Sequence of chain 1.C:
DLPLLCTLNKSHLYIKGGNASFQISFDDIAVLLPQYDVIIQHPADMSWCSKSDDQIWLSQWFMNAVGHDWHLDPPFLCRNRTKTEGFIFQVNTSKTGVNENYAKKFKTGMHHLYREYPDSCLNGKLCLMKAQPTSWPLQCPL

A small-molecule ligand and the protein it binds are described below.
Small molecule (SMILES): CC(=O)N[C@H]1[C@H](O[C@H]2[C@H](O)[C@@H](NC(C)=O)CO[C@@H]2CO)O[C@H](CO)[C@@H](O)[C@@H]1O

Binding-site contacts:
Ligand atom C5 contacts residue SER97 of chain 1.C at 3.4 Å.
Ligand atom O6 contacts residue VAL101 of chain 1.C at 4.4 Å.
Ligand atom C8 contacts residue ALA33 of chain 1.C at 4.4 Å (hydrophobic).
Ligand atom C8 contacts residue GLN93 of chain 1.C at 3.8 Å.
Ligand atom C8 contacts residue ASN95 of chain 1.C at 4.5 Å.
Ligand atom O6 contacts residue ASN102 of chain 1.C at 3.6 Å.
Ligand atom O7 contacts residue LEU129 of chain 1.C at 3.2 Å.
Ligand atom C6 contacts residue ASN102 of chain 1.C at 4.1 Å.
Ligand atom C5 contacts residue ASN95 of chain 1.C at 3.7 Å.
Ligand atom C3 contacts residue LEU129 of chain 1.C at 3.9 Å (hydrophobic).
Ligand atom C3 contacts residue ASN95 of chain 1.C at 3.8 Å.
Ligand atom C8 contacts residue LEU129 of chain 1.C at 3.7 Å (hydrophobic).
Ligand atom C6 contacts residue SER97 of chain 1.C at 3.9 Å.
Ligand atom C7 contacts residue LEU129 of chain 1.C at 3.7 Å (hydrophobic).
Ligand atom C8 contacts residue THR99 of chain 1.C at 4.1 Å.
Ligand atom O4 contacts residue LEU129 of chain 1.C at 4.5 Å.
Ligand atom O5 contacts residue ASN95 of chain 1.C at 2.4 Å (h-bond).
Ligand atom O6 contacts residue THR99 of chain 1.C at 3.9 Å.
Ligand atom O5 contacts residue SER97 of chain 1.C at 3.2 Å (h-bond).
Ligand atom C6 contacts residue THR99 of chain 1.C at 3.6 Å.
Ligand atom N2 contacts residue ASN95 of chain 1.C at 2.9 Å (h-bond).
Ligand atom C8 contacts residue GLY127 of chain 1.C at 4.3 Å.
Ligand atom C5 contacts residue THR99 of chain 1.C at 4.4 Å.
Ligand atom N2 contacts residue LEU131 of chain 1.C at 4.2 Å.
Ligand atom C2 contacts residue ASN95 of chain 1.C at 2.5 Å.
Ligand atom C1 contacts residue LEU131 of chain 1.C at 4.5 Å (hydrophobic).
Ligand atom O5 contacts residue ASN102 of chain 1.C at 4.3 Å.
Ligand atom O3 contacts residue LEU129 of chain 1.C at 4.3 Å.
Ligand atom C1 contacts residue SER97 of chain 1.C at 3.4 Å.
Ligand atom O7 contacts residue ASN95 of chain 1.C at 3.4 Å (h-bond).
Ligand atom C4 contacts residue ASN95 of chain 1.C at 4.2 Å.
Ligand atom C8 contacts residue LEU131 of chain 1.C at 3.9 Å (hydrophobic).
Ligand atom C7 contacts residue ASN95 of chain 1.C at 3.3 Å.
Ligand atom C1 contacts residue ASN95 of chain 1.C at 1.4 Å.